Sequence of chain 24.A:
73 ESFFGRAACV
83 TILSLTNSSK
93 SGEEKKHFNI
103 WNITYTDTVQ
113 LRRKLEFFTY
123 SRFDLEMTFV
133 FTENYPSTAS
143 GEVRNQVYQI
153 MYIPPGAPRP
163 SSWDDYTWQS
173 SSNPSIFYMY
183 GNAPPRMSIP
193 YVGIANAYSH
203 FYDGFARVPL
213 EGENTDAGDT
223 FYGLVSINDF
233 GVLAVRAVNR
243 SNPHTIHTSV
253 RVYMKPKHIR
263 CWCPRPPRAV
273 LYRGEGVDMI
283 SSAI

Sequence of chain 23.C:
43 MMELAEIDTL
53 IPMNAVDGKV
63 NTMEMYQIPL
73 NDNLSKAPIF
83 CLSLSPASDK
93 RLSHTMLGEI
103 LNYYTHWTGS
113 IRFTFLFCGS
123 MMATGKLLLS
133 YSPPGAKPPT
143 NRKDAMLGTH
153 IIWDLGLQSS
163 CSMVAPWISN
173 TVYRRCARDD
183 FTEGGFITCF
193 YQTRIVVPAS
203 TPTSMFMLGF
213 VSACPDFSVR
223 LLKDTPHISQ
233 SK

Binding-site contacts:
Ligand atom CZ contacts residue ASN101 of chain 24.A at 3.7 Å.
Ligand atom O contacts residue LYS234 of chain 23.C at 3.4 Å.
Ligand atom N contacts residue SER86 of chain 24.A at 4.0 Å.
Ligand atom CB contacts residue SER233 of chain 23.C at 4.1 Å.
Ligand atom CD1 contacts residue ILE84 of chain 24.A at 4.0 Å (hydrophobic).
Ligand atom NH1 contacts residue LEU87 of chain 24.A at 3.9 Å.
Ligand atom NH2 contacts residue LYS97 of chain 24.A at 3.6 Å (salt-bridge).
Ligand atom NH2 contacts residue PHE100 of chain 24.A at 2.8 Å (h-bond).
Ligand atom CZ contacts residue LEU87 of chain 24.A at 4.2 Å (hydrophobic).
Ligand atom O contacts residue LYS98 of chain 24.A at 3.8 Å.
Ligand atom CZ contacts residue PHE100 of chain 24.A at 4.1 Å (hydrophobic).
Ligand atom CD contacts residue ASN101 of chain 24.A at 3.2 Å.
Ligand atom N contacts residue SER233 of chain 23.C at 3.0 Å (h-bond).
Ligand atom CA contacts residue SER233 of chain 23.C at 3.6 Å.
Ligand atom CD2 contacts residue ILE84 of chain 24.A at 3.9 Å (hydrophobic).
Ligand atom NH1 contacts residue LYS98 of chain 24.A at 3.7 Å.
Ligand atom NE contacts residue SER86 of chain 24.A at 3.6 Å.
Ligand atom NH2 contacts residue SER86 of chain 24.A at 3.5 Å (h-bond).
Ligand atom CB contacts residue SER86 of chain 24.A at 3.9 Å.
Ligand atom C contacts residue LYS234 of chain 23.C at 3.0 Å.
Ligand atom NH1 contacts residue SER86 of chain 24.A at 3.4 Å (h-bond).
Ligand atom N contacts residue LYS234 of chain 23.C at 1.5 Å.
Ligand atom O contacts residue SER86 of chain 24.A at 2.8 Å (h-bond).
Ligand atom NH2 contacts residue LEU87 of chain 24.A at 3.9 Å.
Ligand atom NE contacts residue ASN101 of chain 24.A at 3.0 Å (h-bond).
Ligand atom C contacts residue SER86 of chain 24.A at 3.6 Å.
Ligand atom C contacts residue LYS98 of chain 24.A at 3.7 Å.
Ligand atom NH2 contacts residue ASN101 of chain 24.A at 3.7 Å.
Ligand atom O contacts residue THR88 of chain 24.A at 3.7 Å.
Ligand atom CD contacts residue SER86 of chain 24.A at 3.5 Å.
Ligand atom N contacts residue LYS234 of chain 23.C at 3.6 Å.
Ligand atom CA contacts residue SER86 of chain 24.A at 4.0 Å.
Ligand atom NH1 contacts residue THR88 of chain 24.A at 3.8 Å.
Ligand atom CZ contacts residue SER86 of chain 24.A at 3.2 Å.
Ligand atom NH2 contacts residue LYS98 of chain 24.A at 2.7 Å (salt-bridge).
Ligand atom CB contacts residue LYS234 of chain 23.C at 3.9 Å.
Ligand atom CG contacts residue SER86 of chain 24.A at 4.2 Å.
Ligand atom CZ contacts residue LYS98 of chain 24.A at 3.7 Å.
Ligand atom C contacts residue THR88 of chain 24.A at 4.2 Å.
Ligand atom CA contacts residue LYS234 of chain 23.C at 2.5 Å.

The small molecule below binds the protein below.
Small molecule (SMILES): CC[C@H](C)[C@H](NC(=O)[C@@H](N)CC(C)C)C(=O)NCC(=O)N[C@@H](CCCN=C(N)N)C(=O)N[C@H](C=O)[C@@H](C)O